Sequence of chain 7.A:
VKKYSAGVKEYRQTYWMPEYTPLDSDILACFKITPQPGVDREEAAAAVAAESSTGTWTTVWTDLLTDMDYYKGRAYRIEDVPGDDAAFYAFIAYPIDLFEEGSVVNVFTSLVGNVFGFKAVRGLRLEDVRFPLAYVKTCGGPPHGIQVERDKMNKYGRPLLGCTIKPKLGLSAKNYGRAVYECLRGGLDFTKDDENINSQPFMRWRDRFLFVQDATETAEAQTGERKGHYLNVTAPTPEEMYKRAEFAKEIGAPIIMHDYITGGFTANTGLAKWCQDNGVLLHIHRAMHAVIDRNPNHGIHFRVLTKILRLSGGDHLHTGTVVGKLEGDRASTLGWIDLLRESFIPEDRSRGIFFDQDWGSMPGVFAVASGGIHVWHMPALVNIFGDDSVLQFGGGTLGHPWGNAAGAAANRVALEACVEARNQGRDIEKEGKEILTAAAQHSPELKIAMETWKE

Sequence of chain 4.A:
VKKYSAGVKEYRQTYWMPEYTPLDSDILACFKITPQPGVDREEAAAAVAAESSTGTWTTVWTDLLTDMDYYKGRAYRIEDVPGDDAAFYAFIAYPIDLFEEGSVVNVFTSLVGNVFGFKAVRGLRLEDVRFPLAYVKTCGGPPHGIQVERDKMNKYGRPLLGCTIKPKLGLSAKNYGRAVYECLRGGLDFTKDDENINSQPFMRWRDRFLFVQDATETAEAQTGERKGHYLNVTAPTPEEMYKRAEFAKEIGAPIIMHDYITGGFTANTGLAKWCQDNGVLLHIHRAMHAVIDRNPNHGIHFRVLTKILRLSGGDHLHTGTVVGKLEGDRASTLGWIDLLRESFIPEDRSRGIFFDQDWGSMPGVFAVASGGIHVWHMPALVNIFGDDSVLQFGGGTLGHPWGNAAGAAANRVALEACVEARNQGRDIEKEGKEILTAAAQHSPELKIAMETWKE

Sequence of chain 4.B:
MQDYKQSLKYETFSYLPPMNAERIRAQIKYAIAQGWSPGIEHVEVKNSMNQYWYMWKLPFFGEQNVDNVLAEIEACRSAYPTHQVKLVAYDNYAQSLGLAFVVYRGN

The protein below binds the small molecule below.
Small molecule (SMILES): CC[C@H](C)[C@H](NC(=O)[C@H](CC(C)C)NC(=O)[C@H](CC(=O)O)NC(=O)[C@H](CC(C)C)NC(=O)[C@H](CCCN=C(N)N)NC(=O)[C@@H]1CCCN1)C(=O)N[C@@H](CCC(=O)O)C(=O)N[C@@H](CCC(N)=O)C(=O)N[C@@H](C)C=O

Binding-site contacts:
Ligand atom CB contacts residue TYR96 of chain 4.B at 3.9 Å (hydrophobic).
Ligand atom CZ contacts residue SER364 of chain 7.A at 3.7 Å.
Ligand atom N contacts residue ASP94 of chain 4.B at 3.7 Å.
Ligand atom O contacts residue SER346 of chain 7.A at 3.8 Å.
Ligand atom CD1 contacts residue TYR96 of chain 4.B at 3.3 Å (hydrophobic).
Ligand atom NH2 contacts residue SER364 of chain 7.A at 3.6 Å.
Ligand atom CA contacts residue TYR96 of chain 4.B at 3.9 Å (hydrophobic).
Ligand atom CB contacts residue ALA97 of chain 4.B at 3.9 Å (hydrophobic).
Ligand atom N contacts residue TYR96 of chain 4.B at 3.3 Å (h-bond).
Ligand atom OE2 contacts residue ASP361 of chain 7.A at 3.3 Å (salt-bridge).
Ligand atom CB contacts residue TYR96 of chain 4.B at 3.7 Å (hydrophobic).
Ligand atom NH2 contacts residue ASP100 of chain 4.A at 2.6 Å (salt-bridge).
Ligand atom CD1 contacts residue SER346 of chain 7.A at 3.1 Å.
Ligand atom CD1 contacts residue ASP70 of chain 4.A at 2.8 Å.
Ligand atom NE2 contacts residue LEU26 of chain 4.A at 3.7 Å.
Ligand atom NH1 contacts residue SER346 of chain 7.A at 3.5 Å (h-bond).
Ligand atom O contacts residue PHE347 of chain 7.A at 3.7 Å.
Ligand atom CG contacts residue ALA97 of chain 4.B at 3.9 Å (hydrophobic).
Ligand atom OD1 contacts residue TYR96 of chain 4.B at 3.7 Å.
Ligand atom OE1 contacts residue TYR73 of chain 4.A at 2.9 Å.
Ligand atom CD contacts residue ASP94 of chain 4.B at 3.0 Å.
Ligand atom CA contacts residue PHE347 of chain 7.A at 3.9 Å (hydrophobic).
Ligand atom NH1 contacts residue SER364 of chain 7.A at 3.9 Å.
Ligand atom N contacts residue PHE347 of chain 7.A at 3.6 Å.
Ligand atom CD2 contacts residue ASP70 of chain 4.A at 3.3 Å.
Ligand atom CG contacts residue TYR96 of chain 4.B at 3.2 Å (hydrophobic).
Ligand atom CG contacts residue ASP70 of chain 4.A at 3.9 Å.
Ligand atom N contacts residue ALA97 of chain 4.B at 3.6 Å.
Ligand atom CG1 contacts residue TYR73 of chain 4.A at 3.6 Å (hydrophobic).
Ligand atom CD contacts residue TYR73 of chain 4.A at 3.5 Å (hydrophobic).
Ligand atom CD contacts residue ALA97 of chain 4.B at 3.8 Å (hydrophobic).
Ligand atom NH2 contacts residue TYR73 of chain 4.A at 3.0 Å (h-bond).
Ligand atom CB contacts residue PHE347 of chain 7.A at 3.8 Å (hydrophobic).
Ligand atom CD contacts residue ASP361 of chain 7.A at 3.7 Å.
Ligand atom CG2 contacts residue TYR73 of chain 4.A at 3.6 Å (hydrophobic).
Ligand atom CD2 contacts residue TYR96 of chain 4.B at 3.2 Å (hydrophobic).
Ligand atom CD2 contacts residue ASN95 of chain 4.B at 3.8 Å.
Ligand atom NH1 contacts residue GLY363 of chain 7.A at 3.2 Å (h-bond).
Ligand atom OE1 contacts residue PHE347 of chain 7.A at 3.5 Å.
Ligand atom CB contacts residue LEU26 of chain 4.A at 3.7 Å (hydrophobic).